Sequence of chain 1.B:
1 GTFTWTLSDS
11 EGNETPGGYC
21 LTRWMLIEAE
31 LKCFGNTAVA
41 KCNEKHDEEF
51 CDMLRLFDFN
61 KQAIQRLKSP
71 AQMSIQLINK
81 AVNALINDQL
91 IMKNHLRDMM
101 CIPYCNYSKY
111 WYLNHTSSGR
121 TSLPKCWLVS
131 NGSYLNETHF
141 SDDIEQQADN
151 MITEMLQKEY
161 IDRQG

This small molecule binds to this protein.
Small molecule (SMILES): CC(=O)N[C@H]1[C@H](O[C@H]2[C@H](O)[C@@H](NC(C)=O)CO[C@@H]2CO)O[C@H](CO)[C@@H](O[C@@H]2O[C@H](CO[C@H]3O[C@H](CO)[C@@H](O)[C@H](O[C@H]4O[C@H](CO)[C@@H](O)[C@H](O)[C@@H]4O)[C@@H]3O)[C@@H](O)[C@H](O[C@H]3O[C@H](CO)[C@@H](O)[C@H](O)[C@@H]3O[C@H]3O[C@H](CO)[C@@H](O)[C@H](O)[C@@H]3O)[C@@H]2O)[C@@H]1O

Sequence of chain 1.A:
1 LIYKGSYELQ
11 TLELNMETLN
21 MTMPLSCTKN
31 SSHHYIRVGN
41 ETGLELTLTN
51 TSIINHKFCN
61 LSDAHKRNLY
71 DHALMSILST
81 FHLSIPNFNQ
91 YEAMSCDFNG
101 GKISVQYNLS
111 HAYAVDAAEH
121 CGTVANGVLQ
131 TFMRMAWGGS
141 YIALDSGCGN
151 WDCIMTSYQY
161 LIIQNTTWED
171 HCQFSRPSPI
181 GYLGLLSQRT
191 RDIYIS

Binding-site contacts:
Ligand atom C2 contacts residue ASN106 of chain 1.B at 2.5 Å.
Ligand atom N2 contacts residue SER108 of chain 1.B at 2.9 Å (h-bond).
Ligand atom C7 contacts residue ASN106 of chain 1.B at 3.5 Å.
Ligand atom C8 contacts residue SER108 of chain 1.B at 3.1 Å.
Ligand atom O6 contacts residue GLY132 of chain 1.B at 3.0 Å (h-bond).
Ligand atom C6 contacts residue ARG176 of chain 1.A at 3.9 Å.
Ligand atom C7 contacts residue SER108 of chain 1.B at 3.4 Å.
Ligand atom O3 contacts residue ARG176 of chain 1.A at 3.1 Å (salt-bridge).
Ligand atom C8 contacts residue SER133 of chain 1.B at 3.9 Å.
Ligand atom C1 contacts residue TYR134 of chain 1.B at 3.9 Å (hydrophobic).
Ligand atom O7 contacts residue ASN106 of chain 1.B at 3.7 Å.
Ligand atom C6 contacts residue PHE174 of chain 1.A at 3.6 Å (hydrophobic).
Ligand atom O4 contacts residue ASP170 of chain 1.A at 3.6 Å.
Ligand atom C6 contacts residue GLY132 of chain 1.B at 3.8 Å.
Ligand atom O5 contacts residue PHE174 of chain 1.A at 3.8 Å.
Ligand atom O5 contacts residue ASN106 of chain 1.B at 2.4 Å (h-bond).
Ligand atom O4 contacts residue GLN173 of chain 1.A at 3.6 Å.
Ligand atom O7 contacts residue TYR134 of chain 1.B at 3.8 Å.
Ligand atom O7 contacts residue SER175 of chain 1.A at 3.9 Å.
Ligand atom O7 contacts residue ARG176 of chain 1.A at 3.9 Å.
Ligand atom C8 contacts residue ARG176 of chain 1.A at 3.5 Å.
Ligand atom C7 contacts residue ARG176 of chain 1.A at 3.9 Å.
Ligand atom O6 contacts residue ARG176 of chain 1.A at 3.3 Å.
Ligand atom C6 contacts residue SER175 of chain 1.A at 3.9 Å.
Ligand atom C8 contacts residue SER178 of chain 1.A at 3.7 Å.
Ligand atom C3 contacts residue ASN106 of chain 1.B at 3.9 Å.
Ligand atom C5 contacts residue ASN106 of chain 1.B at 3.8 Å.
Ligand atom C6 contacts residue CYS172 of chain 1.A at 3.5 Å (hydrophobic).
Ligand atom O4 contacts residue GLN173 of chain 1.A at 3.6 Å (h-bond).
Ligand atom C6 contacts residue TYR134 of chain 1.B at 3.9 Å (hydrophobic).
Ligand atom C8 contacts residue ASN106 of chain 1.B at 3.8 Å.
Ligand atom O3 contacts residue SER175 of chain 1.A at 3.8 Å.
Ligand atom C1 contacts residue ASN106 of chain 1.B at 1.5 Å.
Ligand atom O5 contacts residue VAL129 of chain 1.B at 3.8 Å.
Ligand atom N2 contacts residue ASN106 of chain 1.B at 3.0 Å (h-bond).
Ligand atom O2 contacts residue GLN173 of chain 1.A at 2.9 Å (h-bond).
Ligand atom C5 contacts residue TYR134 of chain 1.B at 3.7 Å (hydrophobic).
Ligand atom C5 contacts residue PHE174 of chain 1.A at 3.3 Å (hydrophobic).
Ligand atom C2 contacts residue GLN173 of chain 1.A at 3.7 Å.
Ligand atom O4 contacts residue CYS172 of chain 1.A at 3.8 Å.